Binding-site contacts:
Ligand atom O2 contacts residue PHE214 of chain 1.E at 4.1 Å.
Ligand atom O2 contacts residue LEU141 of chain 1.E at 4.3 Å.
Ligand atom O1 contacts residue TYR318 of chain 1.E at 3.4 Å (h-bond).
Ligand atom C1 contacts residue SER212 of chain 1.E at 4.5 Å.
Ligand atom C2 contacts residue TYR318 of chain 1.E at 4.4 Å (hydrophobic).
Ligand atom C3 contacts residue LEU314 of chain 1.E at 4.0 Å (hydrophobic).
Ligand atom C3 contacts residue TYR121 of chain 1.E at 4.2 Å (hydrophobic).
Ligand atom C1 contacts residue PHE214 of chain 1.E at 4.0 Å (hydrophobic).
Ligand atom C5 contacts residue TYR121 of chain 1.E at 4.0 Å (hydrophobic).
Ligand atom C4 contacts residue TYR318 of chain 1.E at 4.4 Å (hydrophobic).
Ligand atom C5 contacts residue SER212 of chain 1.E at 3.0 Å.
Ligand atom C5 contacts residue PHE311 of chain 1.E at 4.0 Å (hydrophobic).
Ligand atom C6 contacts residue TYR318 of chain 1.E at 4.3 Å (hydrophobic).
Ligand atom C1 contacts residue SER213 of chain 1.E at 3.8 Å.
Ligand atom C3 contacts residue TYR318 of chain 1.E at 3.5 Å (hydrophobic).
Ligand atom C4 contacts residue SER212 of chain 1.E at 4.3 Å.
Ligand atom O2 contacts residue SER213 of chain 1.E at 4.4 Å.
Ligand atom O1 contacts residue LEU141 of chain 1.E at 4.0 Å.
Ligand atom O2 contacts residue ARG145 of chain 1.E at 3.8 Å.
Ligand atom C3 contacts residue LEU117 of chain 1.E at 3.6 Å (hydrophobic).
Ligand atom C4 contacts residue PHE311 of chain 1.E at 4.1 Å (hydrophobic).
Ligand atom O1 contacts residue LEU314 of chain 1.E at 4.4 Å.
Ligand atom N contacts residue CYS211 of chain 1.E at 4.3 Å.
Ligand atom N contacts residue LEU138 of chain 1.E at 4.2 Å.
Ligand atom O1 contacts residue PHE214 of chain 1.E at 4.2 Å.
Ligand atom N contacts residue PHE214 of chain 1.E at 4.4 Å.
Ligand atom N contacts residue SER212 of chain 1.E at 3.2 Å (h-bond).
Ligand atom N contacts residue SER213 of chain 1.E at 3.6 Å.
Ligand atom C6 contacts residue PHE214 of chain 1.E at 4.0 Å (hydrophobic).
Ligand atom C4 contacts residue LEU117 of chain 1.E at 3.6 Å (hydrophobic).
Ligand atom C1 contacts residue LEU138 of chain 1.E at 4.0 Å (hydrophobic).
Ligand atom C2 contacts residue PHE214 of chain 1.E at 4.1 Å (hydrophobic).
Ligand atom C5 contacts residue CYS211 of chain 1.E at 4.5 Å (hydrophobic).
Ligand atom C5 contacts residue LEU117 of chain 1.E at 4.3 Å (hydrophobic).
Ligand atom C6 contacts residue LEU141 of chain 1.E at 4.2 Å (hydrophobic).
Ligand atom C4 contacts residue TYR121 of chain 1.E at 3.3 Å (hydrophobic).
Ligand atom O1 contacts residue ARG145 of chain 1.E at 2.3 Å (salt-bridge).
Ligand atom C6 contacts residue ARG145 of chain 1.E at 3.4 Å.
Ligand atom C2 contacts residue LEU117 of chain 1.E at 4.4 Å (hydrophobic).

This small molecule binds to this protein.
Small molecule (SMILES): O=C(O)c1cccnc1

Sequence of chain 1.E:
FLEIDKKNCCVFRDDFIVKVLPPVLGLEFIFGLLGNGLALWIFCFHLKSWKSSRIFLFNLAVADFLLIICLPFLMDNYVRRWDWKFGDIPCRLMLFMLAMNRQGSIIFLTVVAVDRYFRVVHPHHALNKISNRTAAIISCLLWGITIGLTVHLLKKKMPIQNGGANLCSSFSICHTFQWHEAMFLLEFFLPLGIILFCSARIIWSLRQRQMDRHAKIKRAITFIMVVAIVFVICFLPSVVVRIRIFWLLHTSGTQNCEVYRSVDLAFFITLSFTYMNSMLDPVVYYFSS